This small molecule binds to this protein.
Small molecule (SMILES): NCC(=O)O

Sequence of chain 1.A:
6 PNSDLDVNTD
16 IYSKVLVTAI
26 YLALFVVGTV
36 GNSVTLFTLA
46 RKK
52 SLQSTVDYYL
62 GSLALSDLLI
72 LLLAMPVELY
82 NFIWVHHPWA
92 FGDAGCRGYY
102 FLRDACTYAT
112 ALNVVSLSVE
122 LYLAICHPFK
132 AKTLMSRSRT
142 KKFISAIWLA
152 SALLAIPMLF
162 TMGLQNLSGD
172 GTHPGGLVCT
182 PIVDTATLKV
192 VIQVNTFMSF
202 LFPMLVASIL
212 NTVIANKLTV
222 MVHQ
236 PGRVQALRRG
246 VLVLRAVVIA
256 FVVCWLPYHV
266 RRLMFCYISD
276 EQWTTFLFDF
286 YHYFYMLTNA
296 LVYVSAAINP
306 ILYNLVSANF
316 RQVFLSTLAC

Binding-site contacts:
Ligand atom OXT contacts residue LYS143 of chain 1.A at 4.0 Å.
Ligand atom N contacts residue ARG140 of chain 1.A at 3.7 Å.
Ligand atom O contacts residue ARG140 of chain 1.A at 4.4 Å.
Ligand atom OXT contacts residue ARG140 of chain 1.A at 3.9 Å.
Ligand atom C contacts residue ARG140 of chain 1.A at 4.0 Å.
Ligand atom CA contacts residue ARG140 of chain 1.A at 3.8 Å.
Ligand atom C contacts residue LYS143 of chain 1.A at 4.4 Å.
Ligand atom CA contacts residue LYS143 of chain 1.A at 3.8 Å.